Binding-site contacts:
Ligand atom O1' contacts residue ARG298 of chain 2.A at 3.2 Å (salt-bridge).
Ligand atom C5 contacts residue TYR333 of chain 2.A at 3.7 Å (hydrophobic).
Ligand atom ON1 contacts residue GLU199 of chain 2.A at 3.8 Å.
Ligand atom C3 contacts residue GLU41 of chain 2.A at 3.5 Å.
Ligand atom ON1 contacts residue GLU200 of chain 2.A at 3.2 Å (salt-bridge).
Ligand atom C6 contacts residue GLU200 of chain 2.A at 4.0 Å.
Ligand atom C6 contacts residue TYR333 of chain 2.A at 3.1 Å (hydrophobic).
Ligand atom O1' contacts residue TYR333 of chain 2.A at 3.0 Å (h-bond).
Ligand atom C' contacts residue ARG40 of chain 2.A at 3.8 Å.
Ligand atom O4' contacts residue ASP73 of chain 2.A at 3.2 Å.
Ligand atom C6 contacts residue ARG216 of chain 2.A at 3.5 Å.
Ligand atom C1 contacts residue TYR333 of chain 2.A at 2.7 Å (hydrophobic).
Ligand atom N5 contacts residue GLU200 of chain 2.A at 4.1 Å.
Ligand atom CM4 contacts residue ARG147 of chain 2.A at 3.5 Å.
Ligand atom C4 contacts residue ASP73 of chain 2.A at 3.6 Å.
Ligand atom O3 contacts residue ASP73 of chain 2.A at 3.2 Å (salt-bridge).
Ligand atom C2 contacts residue ASP73 of chain 2.A at 3.4 Å.
Ligand atom O1' contacts residue ARG216 of chain 2.A at 3.1 Å (salt-bridge).
Ligand atom C2 contacts residue TYR333 of chain 2.A at 3.2 Å (hydrophobic).
Ligand atom C3 contacts residue TYR333 of chain 2.A at 3.8 Å (hydrophobic).
Ligand atom C2 contacts residue ARG40 of chain 2.A at 3.6 Å.
Ligand atom C2 contacts residue GLU41 of chain 2.A at 3.5 Å.
Ligand atom ON1 contacts residue ARG216 of chain 2.A at 3.8 Å.
Ligand atom C' contacts residue TYR333 of chain 2.A at 2.9 Å (hydrophobic).
Ligand atom C' contacts residue ARG298 of chain 2.A at 4.0 Å.
Ligand atom C' contacts residue ARG216 of chain 2.A at 4.1 Å.
Ligand atom CM4 contacts residue ILE145 of chain 2.A at 3.5 Å (hydrophobic).
Ligand atom C1 contacts residue ASP73 of chain 2.A at 3.8 Å.
Ligand atom O4' contacts residue ARG74 of chain 2.A at 2.9 Å (salt-bridge).
Ligand atom CM4 contacts residue ARG74 of chain 2.A at 4.1 Å.
Ligand atom C6 contacts residue ASP73 of chain 2.A at 4.0 Å.
Ligand atom C5 contacts residue GLU200 of chain 2.A at 3.9 Å.
Ligand atom O2' contacts residue ARG40 of chain 2.A at 2.7 Å (salt-bridge).
Ligand atom O2' contacts residue ARG298 of chain 2.A at 3.5 Å (salt-bridge).
Ligand atom O2' contacts residue TYR333 of chain 2.A at 3.6 Å.
Ligand atom C4' contacts residue ARG74 of chain 2.A at 3.9 Å.
Ligand atom C3 contacts residue ASP73 of chain 2.A at 3.3 Å.
Ligand atom C5 contacts residue ASP73 of chain 2.A at 3.9 Å.
Ligand atom O3 contacts residue ARG78 of chain 2.A at 4.0 Å.
Ligand atom O3 contacts residue GLU41 of chain 2.A at 2.8 Å (salt-bridge).

Sequence of chain 2.A:
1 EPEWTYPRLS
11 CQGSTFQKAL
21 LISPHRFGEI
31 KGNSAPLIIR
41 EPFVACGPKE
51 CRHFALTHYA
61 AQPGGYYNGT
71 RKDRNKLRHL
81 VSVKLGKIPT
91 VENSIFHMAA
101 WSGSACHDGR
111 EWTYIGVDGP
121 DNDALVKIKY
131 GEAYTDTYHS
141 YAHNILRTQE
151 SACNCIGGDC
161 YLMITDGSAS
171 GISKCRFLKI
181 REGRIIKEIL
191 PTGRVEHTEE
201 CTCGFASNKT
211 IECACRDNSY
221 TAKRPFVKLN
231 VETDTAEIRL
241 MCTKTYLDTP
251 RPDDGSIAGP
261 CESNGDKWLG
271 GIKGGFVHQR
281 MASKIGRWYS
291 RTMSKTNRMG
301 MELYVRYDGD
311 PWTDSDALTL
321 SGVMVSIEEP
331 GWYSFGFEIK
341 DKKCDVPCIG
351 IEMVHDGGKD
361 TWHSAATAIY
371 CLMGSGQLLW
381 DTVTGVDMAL

The protein below binds the small molecule below.
Small molecule (SMILES): CC(=O)Nc1c(O)cc(C(=O)O)cc1[N+](=O)[O-]